A protein and the small-molecule ligand that binds it are described below.
Small molecule (SMILES): O=P(O)(O)OC[C@H]1O[C@@](CO)(OP(=O)(O)O)[C@@H](O)[C@@H]1O

Binding-site contacts:
Ligand atom O5P contacts residue LYS274 of chain 1.B at 3.8 Å.
Ligand atom C2 contacts residue LYS274 of chain 1.B at 3.7 Å.
Ligand atom P2 contacts residue LYS269 of chain 1.B at 3.4 Å.
Ligand atom O6P contacts residue ASN212 of chain 1.B at 3.3 Å (h-bond).
Ligand atom C3 contacts residue MET248 of chain 1.B at 3.8 Å (hydrophobic).
Ligand atom O3 contacts residue ASP121 of chain 1.B at 3.9 Å.
Ligand atom O4P contacts residue LYS274 of chain 1.B at 2.5 Å (salt-bridge).
Ligand atom P2 contacts residue TYR264 of chain 1.B at 3.6 Å.
Ligand atom O4P contacts residue TYR264 of chain 1.B at 3.8 Å.
Ligand atom C3 contacts residue SER247 of chain 1.B at 3.8 Å.
Ligand atom O1 contacts residue GLU280 of chain 1.B at 3.7 Å.
Ligand atom O6P contacts residue TYR215 of chain 1.B at 3.3 Å.
Ligand atom O4 contacts residue MET248 of chain 1.B at 3.2 Å.
Ligand atom C4 contacts residue GLY246 of chain 1.B at 3.8 Å.
Ligand atom O6 contacts residue TYR264 of chain 1.B at 3.4 Å (h-bond).
Ligand atom O6P contacts residue TYR264 of chain 1.B at 3.1 Å (h-bond).
Ligand atom O1P contacts residue LYS274 of chain 1.B at 2.9 Å.
Ligand atom O2 contacts residue LYS274 of chain 1.B at 3.8 Å.
Ligand atom O5P contacts residue ASN212 of chain 1.B at 3.7 Å.
Ligand atom O4P contacts residue TYR215 of chain 1.B at 3.1 Å (h-bond).
Ligand atom O3 contacts residue GLY246 of chain 1.B at 2.7 Å (h-bond).
Ligand atom C1 contacts residue ASP121 of chain 1.B at 3.5 Å.
Ligand atom C5 contacts residue LYS274 of chain 1.B at 3.4 Å.
Ligand atom P1 contacts residue LYS274 of chain 1.B at 3.4 Å.
Ligand atom P2 contacts residue LYS274 of chain 1.B at 3.1 Å.
Ligand atom O5 contacts residue LYS274 of chain 1.B at 2.5 Å (salt-bridge).
Ligand atom C4 contacts residue MET248 of chain 1.B at 3.7 Å (hydrophobic).
Ligand atom O6 contacts residue LYS274 of chain 1.B at 2.8 Å (salt-bridge).
Ligand atom O3 contacts residue MET248 of chain 1.B at 4.0 Å.
Ligand atom C3 contacts residue GLY246 of chain 1.B at 3.7 Å.
Ligand atom O3P contacts residue LYS274 of chain 1.B at 2.6 Å (salt-bridge).
Ligand atom C2 contacts residue ASP121 of chain 1.B at 4.0 Å.
Ligand atom O5P contacts residue ARG243 of chain 1.A at 2.6 Å (salt-bridge).
Ligand atom O4P contacts residue LYS269 of chain 1.B at 2.6 Å (salt-bridge).
Ligand atom C3 contacts residue ASP121 of chain 1.B at 3.3 Å.
Ligand atom C6 contacts residue LYS274 of chain 1.B at 3.4 Å.
Ligand atom O2P contacts residue SER124 of chain 1.B at 2.9 Å (h-bond).
Ligand atom O1 contacts residue LEU275 of chain 1.B at 3.0 Å.
Ligand atom O3 contacts residue SER247 of chain 1.B at 3.2 Å.
Ligand atom O6P contacts residue LYS269 of chain 1.B at 3.0 Å (salt-bridge).

Sequence of chain 1.A:
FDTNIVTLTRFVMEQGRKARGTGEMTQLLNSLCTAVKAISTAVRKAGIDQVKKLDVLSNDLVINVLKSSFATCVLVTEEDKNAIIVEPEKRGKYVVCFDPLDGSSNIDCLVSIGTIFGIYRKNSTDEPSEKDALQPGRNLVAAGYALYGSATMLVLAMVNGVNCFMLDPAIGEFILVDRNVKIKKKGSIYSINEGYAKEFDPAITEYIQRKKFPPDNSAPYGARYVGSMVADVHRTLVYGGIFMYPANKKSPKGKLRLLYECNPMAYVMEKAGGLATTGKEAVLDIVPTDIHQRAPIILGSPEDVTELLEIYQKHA

Sequence of chain 1.B:
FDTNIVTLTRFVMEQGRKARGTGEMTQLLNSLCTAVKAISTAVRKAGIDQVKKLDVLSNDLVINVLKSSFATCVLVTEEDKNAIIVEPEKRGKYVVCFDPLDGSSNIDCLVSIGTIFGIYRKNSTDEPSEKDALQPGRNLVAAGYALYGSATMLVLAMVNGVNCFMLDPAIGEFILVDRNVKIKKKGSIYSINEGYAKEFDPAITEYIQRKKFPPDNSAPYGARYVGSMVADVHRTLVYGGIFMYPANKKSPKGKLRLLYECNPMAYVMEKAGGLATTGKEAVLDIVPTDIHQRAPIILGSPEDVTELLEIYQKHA